Sequence of chain 3.D:
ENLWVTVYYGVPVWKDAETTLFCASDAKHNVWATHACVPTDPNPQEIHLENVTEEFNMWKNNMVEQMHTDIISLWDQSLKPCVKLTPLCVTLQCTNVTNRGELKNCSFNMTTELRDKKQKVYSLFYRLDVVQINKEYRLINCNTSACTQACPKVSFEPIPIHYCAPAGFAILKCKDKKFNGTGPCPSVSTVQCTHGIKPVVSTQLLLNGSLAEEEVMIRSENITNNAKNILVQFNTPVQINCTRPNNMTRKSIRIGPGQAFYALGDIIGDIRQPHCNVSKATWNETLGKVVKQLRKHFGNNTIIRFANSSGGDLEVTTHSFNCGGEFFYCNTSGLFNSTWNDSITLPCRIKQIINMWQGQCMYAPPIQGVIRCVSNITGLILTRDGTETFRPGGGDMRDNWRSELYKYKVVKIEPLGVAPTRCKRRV

Binding-site contacts:
Ligand atom C1 contacts residue ASN103 of chain 3.D at 1.4 Å.
Ligand atom C3 contacts residue ASN103 of chain 3.D at 3.8 Å.
Ligand atom C8 contacts residue ASN103 of chain 3.D at 3.6 Å.
Ligand atom C1 contacts residue GLY114 of chain 3.D at 4.4 Å.
Ligand atom N2 contacts residue ASN103 of chain 3.D at 2.8 Å (h-bond).
Ligand atom O5 contacts residue GLY114 of chain 3.D at 4.3 Å.
Ligand atom O5 contacts residue ASN103 of chain 3.D at 2.4 Å (h-bond).
Ligand atom C4 contacts residue ASN103 of chain 3.D at 4.2 Å.
Ligand atom C2 contacts residue ASN103 of chain 3.D at 2.5 Å.
Ligand atom C8 contacts residue CYS101 of chain 3.D at 4.0 Å (hydrophobic).
Ligand atom O7 contacts residue ASN103 of chain 3.D at 3.6 Å.
Ligand atom C5 contacts residue ASN103 of chain 3.D at 3.6 Å.
Ligand atom C7 contacts residue ASN103 of chain 3.D at 3.3 Å.
Ligand atom C8 contacts residue THR102 of chain 3.D at 3.8 Å.

A small-molecule ligand and the protein it binds are described below.
Small molecule (SMILES): CC(=O)N[C@H]1[C@H](O[C@H]2[C@H](O)[C@@H](NC(C)=O)CO[C@@H]2CO)O[C@H](CO)[C@@H](O)[C@@H]1O